Sequence of chain 1.C:
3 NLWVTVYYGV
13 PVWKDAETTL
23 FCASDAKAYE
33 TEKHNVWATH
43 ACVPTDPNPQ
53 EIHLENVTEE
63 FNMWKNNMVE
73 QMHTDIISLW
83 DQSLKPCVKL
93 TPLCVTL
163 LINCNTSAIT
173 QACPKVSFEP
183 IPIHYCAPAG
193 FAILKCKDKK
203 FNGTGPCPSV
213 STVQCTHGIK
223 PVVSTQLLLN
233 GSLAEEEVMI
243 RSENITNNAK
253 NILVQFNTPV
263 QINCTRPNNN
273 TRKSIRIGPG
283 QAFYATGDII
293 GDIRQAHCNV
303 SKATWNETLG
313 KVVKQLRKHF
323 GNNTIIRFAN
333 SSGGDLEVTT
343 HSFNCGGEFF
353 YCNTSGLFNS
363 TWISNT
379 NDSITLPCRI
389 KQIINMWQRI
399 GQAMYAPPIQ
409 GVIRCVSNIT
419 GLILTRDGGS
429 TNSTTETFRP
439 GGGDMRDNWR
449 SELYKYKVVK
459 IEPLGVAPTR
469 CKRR

The small molecule below binds the protein below.
Small molecule (SMILES): CC(=O)N[C@@H]1[C@@H](O)[C@H](O)[C@@H](CO)O[C@H]1O

Binding-site contacts:
Ligand atom C7 contacts residue ASN308 of chain 1.C at 3.6 Å.
Ligand atom N2 contacts residue ASN308 of chain 1.C at 2.9 Å (h-bond).
Ligand atom C2 contacts residue TRP364 of chain 1.C at 4.3 Å (hydrophobic).
Ligand atom C1 contacts residue ASN308 of chain 1.C at 1.4 Å.
Ligand atom O3 contacts residue THR368 of chain 1.C at 3.4 Å.
Ligand atom O5 contacts residue ASN308 of chain 1.C at 2.4 Å (h-bond).
Ligand atom O7 contacts residue ASN308 of chain 1.C at 4.5 Å.
Ligand atom O3 contacts residue TRP364 of chain 1.C at 4.5 Å.
Ligand atom C8 contacts residue TRP364 of chain 1.C at 3.7 Å (hydrophobic).
Ligand atom C8 contacts residue ASN308 of chain 1.C at 3.7 Å.
Ligand atom O6 contacts residue SER362 of chain 1.C at 3.4 Å (h-bond).
Ligand atom C3 contacts residue ASN308 of chain 1.C at 3.8 Å.
Ligand atom C5 contacts residue ASN308 of chain 1.C at 3.7 Å.
Ligand atom C6 contacts residue SER362 of chain 1.C at 3.9 Å.
Ligand atom C2 contacts residue ASN308 of chain 1.C at 2.5 Å.
Ligand atom C4 contacts residue ASN308 of chain 1.C at 4.3 Å.
Ligand atom O4 contacts residue THR368 of chain 1.C at 4.5 Å.
Ligand atom O7 contacts residue GLU309 of chain 1.C at 3.8 Å.